This protein binds this small molecule.
Small molecule (SMILES): Nc1ccc(O)c(-c2cc(C(=O)O)ccn2)c1

Binding-site contacts:
Ligand atom C06 contacts residue HIS210 of chain 1.B at 3.4 Å.
Ligand atom C05 contacts residue MN1 of chain 1.I at 2.9 Å.
Ligand atom O17 contacts residue HIS210 of chain 1.B at 3.3 Å (h-bond).
Ligand atom C12 contacts residue MN1 of chain 1.I at 2.9 Å.
Ligand atom C11 contacts residue PHE207 of chain 1.B at 3.4 Å (hydrophobic).
Ligand atom C08 contacts residue HIS210 of chain 1.B at 3.5 Å.
Ligand atom C06 contacts residue MN1 of chain 1.I at 3.3 Å.
Ligand atom N13 contacts residue HIS298 of chain 1.B at 3.4 Å (h-bond).
Ligand atom C07 contacts residue HIS210 of chain 1.B at 4.1 Å.
Ligand atom O16 contacts residue ASN220 of chain 1.B at 3.5 Å (h-bond).
Ligand atom O16 contacts residue TYR154 of chain 1.B at 3.3 Å (h-bond).
Ligand atom N13 contacts residue MN1 of chain 1.I at 2.1 Å.
Ligand atom C12 contacts residue PHE207 of chain 1.B at 3.5 Å (hydrophobic).
Ligand atom O15 contacts residue TYR199 of chain 1.B at 3.9 Å.
Ligand atom C04 contacts residue GLU212 of chain 1.B at 3.5 Å.
Ligand atom C14 contacts residue PHE207 of chain 1.B at 3.7 Å (hydrophobic).
Ligand atom C04 contacts residue HIS210 of chain 1.B at 3.9 Å.
Ligand atom C09 contacts residue PHE207 of chain 1.B at 4.1 Å (hydrophobic).
Ligand atom C10 contacts residue PHE207 of chain 1.B at 3.7 Å (hydrophobic).
Ligand atom C02 contacts residue LYS263 of chain 1.B at 3.6 Å.
Ligand atom C07 contacts residue TYR199 of chain 1.B at 4.1 Å (hydrophobic).
Ligand atom N13 contacts residue HIS210 of chain 1.B at 3.0 Å (h-bond).
Ligand atom C12 contacts residue HIS210 of chain 1.B at 3.9 Å.
Ligand atom C12 contacts residue HIS298 of chain 1.B at 3.5 Å.
Ligand atom O17 contacts residue MN1 of chain 1.I at 2.0 Å.
Ligand atom C08 contacts residue MN1 of chain 1.I at 3.0 Å.
Ligand atom C12 contacts residue TRP230 of chain 1.B at 3.7 Å (hydrophobic).
Ligand atom O17 contacts residue GLU212 of chain 1.B at 2.5 Å (salt-bridge).
Ligand atom C03 contacts residue LYS263 of chain 1.B at 3.4 Å.
Ligand atom N01 contacts residue LYS263 of chain 1.B at 3.5 Å.
Ligand atom O15 contacts residue PHE207 of chain 1.B at 3.6 Å.
Ligand atom C14 contacts residue TYR154 of chain 1.B at 3.3 Å (hydrophobic).
Ligand atom O15 contacts residue TYR154 of chain 1.B at 2.5 Å (h-bond).
Ligand atom C05 contacts residue HIS210 of chain 1.B at 3.2 Å.
Ligand atom C11 contacts residue TRP230 of chain 1.B at 3.7 Å (hydrophobic).
Ligand atom C04 contacts residue LYS263 of chain 1.B at 3.9 Å.
Ligand atom O16 contacts residue LYS228 of chain 1.B at 3.0 Å (salt-bridge).
Ligand atom C14 contacts residue LYS228 of chain 1.B at 4.0 Å.
Ligand atom C05 contacts residue GLU212 of chain 1.B at 3.5 Å.
Ligand atom C04 contacts residue MN1 of chain 1.I at 4.0 Å.

Sequence of chain 1.B:
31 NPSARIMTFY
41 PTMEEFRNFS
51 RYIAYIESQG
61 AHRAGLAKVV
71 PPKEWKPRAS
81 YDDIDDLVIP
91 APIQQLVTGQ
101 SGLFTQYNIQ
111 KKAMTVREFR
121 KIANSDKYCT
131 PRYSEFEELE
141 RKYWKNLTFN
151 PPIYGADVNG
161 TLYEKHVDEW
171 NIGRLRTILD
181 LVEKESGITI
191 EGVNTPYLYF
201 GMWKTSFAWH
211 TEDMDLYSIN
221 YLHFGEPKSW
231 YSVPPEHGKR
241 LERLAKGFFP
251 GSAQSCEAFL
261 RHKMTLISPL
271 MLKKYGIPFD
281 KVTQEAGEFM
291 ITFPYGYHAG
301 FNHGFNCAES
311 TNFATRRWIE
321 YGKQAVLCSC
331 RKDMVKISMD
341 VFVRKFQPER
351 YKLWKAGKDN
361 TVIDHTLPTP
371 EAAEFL